The protein below binds the small molecule below.
Small molecule (SMILES): Nc1ncnc2c1ncn2[C@@H]1O[C@H](CO[P](=O)(O)O[P](=O)(O)NP(=O)(O)O)[C@@H](O)[C@H]1O

Sequence of chain 1.B:
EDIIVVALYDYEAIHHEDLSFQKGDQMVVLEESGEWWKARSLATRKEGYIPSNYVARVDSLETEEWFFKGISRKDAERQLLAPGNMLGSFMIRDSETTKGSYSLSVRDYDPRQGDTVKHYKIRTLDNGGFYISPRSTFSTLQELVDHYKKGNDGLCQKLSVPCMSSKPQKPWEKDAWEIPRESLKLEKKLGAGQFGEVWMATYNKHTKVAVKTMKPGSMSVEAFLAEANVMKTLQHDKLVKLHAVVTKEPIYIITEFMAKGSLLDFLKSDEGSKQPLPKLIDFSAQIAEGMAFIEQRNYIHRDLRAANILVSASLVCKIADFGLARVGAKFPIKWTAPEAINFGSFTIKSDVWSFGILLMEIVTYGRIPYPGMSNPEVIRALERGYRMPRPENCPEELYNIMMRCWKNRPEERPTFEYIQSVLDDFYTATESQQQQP

Binding-site contacts:
Ligand atom N1 contacts residue MET258 of chain 1.B at 3.2 Å (h-bond).
Ligand atom N6 contacts residue GLU256 of chain 1.B at 3.2 Å (salt-bridge).
Ligand atom PB contacts residue CA1 of chain 1.G at 3.4 Å.
Ligand atom C8 contacts residue VAL198 of chain 1.B at 3.4 Å (hydrophobic).
Ligand atom O2A contacts residue LYS212 of chain 1.B at 3.6 Å.
Ligand atom PA contacts residue VAL198 of chain 1.B at 3.9 Å.
Ligand atom O1A contacts residue LYS212 of chain 1.B at 3.2 Å (salt-bridge).
Ligand atom C6 contacts residue LEU310 of chain 1.B at 4.0 Å (hydrophobic).
Ligand atom O3G contacts residue ALA307 of chain 1.B at 4.0 Å.
Ligand atom N9 contacts residue VAL198 of chain 1.B at 3.8 Å.
Ligand atom C2 contacts residue LEU190 of chain 1.B at 3.9 Å (hydrophobic).
Ligand atom O2B contacts residue GLY193 of chain 1.B at 3.9 Å.
Ligand atom C4 contacts residue LEU190 of chain 1.B at 3.9 Å (hydrophobic).
Ligand atom O2A contacts residue CA1 of chain 1.G at 2.8 Å.
Ligand atom C6 contacts residue MET258 of chain 1.B at 3.9 Å (hydrophobic).
Ligand atom O4' contacts residue VAL198 of chain 1.B at 3.8 Å.
Ligand atom C2 contacts residue PHE257 of chain 1.B at 3.7 Å (hydrophobic).
Ligand atom O1A contacts residue VAL198 of chain 1.B at 3.6 Å.
Ligand atom PA contacts residue CA1 of chain 1.G at 3.7 Å.
Ligand atom O1B contacts residue CA1 of chain 1.G at 2.4 Å.
Ligand atom C5 contacts residue LEU310 of chain 1.B at 4.0 Å (hydrophobic).
Ligand atom C2 contacts residue MET258 of chain 1.B at 3.1 Å (hydrophobic).
Ligand atom O5' contacts residue VAL198 of chain 1.B at 3.8 Å.
Ligand atom N6 contacts residue ALA210 of chain 1.B at 3.4 Å.
Ligand atom O1B contacts residue ASN308 of chain 1.B at 3.1 Å (h-bond).
Ligand atom O2' contacts residue GLY261 of chain 1.B at 4.0 Å.
Ligand atom O3' contacts residue LEU190 of chain 1.B at 4.0 Å.
Ligand atom N7 contacts residue VAL198 of chain 1.B at 3.6 Å.
Ligand atom O1B contacts residue ARG305 of chain 1.B at 3.5 Å (salt-bridge).
Ligand atom N6 contacts residue LEU310 of chain 1.B at 3.7 Å.
Ligand atom C6 contacts residue ALA210 of chain 1.B at 3.7 Å (hydrophobic).
Ligand atom N6 contacts residue MET258 of chain 1.B at 3.8 Å.
Ligand atom N1 contacts residue PHE257 of chain 1.B at 3.7 Å.
Ligand atom N3 contacts residue LEU190 of chain 1.B at 3.5 Å.
Ligand atom N6 contacts residue THR255 of chain 1.B at 4.0 Å.
Ligand atom O3' contacts residue ASP265 of chain 1.B at 3.5 Å (salt-bridge).
Ligand atom O2A contacts residue ASP321 of chain 1.B at 3.9 Å.
Ligand atom O2A contacts residue VAL198 of chain 1.B at 4.0 Å.
Ligand atom O3A contacts residue CA1 of chain 1.G at 3.6 Å.
Ligand atom O2' contacts residue ASP265 of chain 1.B at 3.5 Å (salt-bridge).